Sequence of chain 34.C:
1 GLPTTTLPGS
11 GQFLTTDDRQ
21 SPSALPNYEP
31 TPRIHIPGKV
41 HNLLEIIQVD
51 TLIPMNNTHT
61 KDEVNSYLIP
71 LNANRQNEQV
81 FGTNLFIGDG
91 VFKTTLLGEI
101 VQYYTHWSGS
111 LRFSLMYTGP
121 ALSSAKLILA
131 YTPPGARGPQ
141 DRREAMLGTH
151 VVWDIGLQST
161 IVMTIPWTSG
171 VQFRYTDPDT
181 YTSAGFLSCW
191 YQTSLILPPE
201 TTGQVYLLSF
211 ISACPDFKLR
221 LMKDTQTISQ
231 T

Binding-site contacts:
Ligand atom C14 contacts residue LEU106 of chain 33.A at 3.5 Å (hydrophobic).
Ligand atom C05 contacts residue TYR128 of chain 33.A at 3.8 Å (hydrophobic).
Ligand atom O23 contacts residue VAL191 of chain 33.A at 3.9 Å.
Ligand atom N22 contacts residue VAL191 of chain 33.A at 3.9 Å.
Ligand atom C11 contacts residue TYR197 of chain 33.A at 3.5 Å (hydrophobic).
Ligand atom C15 contacts residue TYR197 of chain 33.A at 3.8 Å (hydrophobic).
Ligand atom C03 contacts residue TYR128 of chain 33.A at 3.7 Å (hydrophobic).
Ligand atom C15 contacts residue SER126 of chain 33.A at 3.5 Å.
Ligand atom C18 contacts residue TYR152 of chain 33.A at 3.7 Å (hydrophobic).
Ligand atom O20 contacts residue TYR152 of chain 33.A at 3.7 Å.
Ligand atom C01 contacts residue PHE186 of chain 33.A at 2.8 Å (hydrophobic).
Ligand atom O02 contacts residue TYR128 of chain 33.A at 3.8 Å.
Ligand atom C09 contacts residue MET221 of chain 33.A at 3.9 Å (hydrophobic).
Ligand atom O16 contacts residue VAL188 of chain 33.A at 3.8 Å.
Ligand atom C21 contacts residue TYR152 of chain 33.A at 3.6 Å (hydrophobic).
Ligand atom C10 contacts residue MET221 of chain 33.A at 3.9 Å (hydrophobic).
Ligand atom N22 contacts residue TYR152 of chain 33.A at 3.3 Å (h-bond).
Ligand atom C07 contacts residue TYR128 of chain 33.A at 2.9 Å (hydrophobic).
Ligand atom C01 contacts residue MET224 of chain 33.A at 3.7 Å (hydrophobic).
Ligand atom C12 contacts residue TYR197 of chain 33.A at 3.5 Å (hydrophobic).
Ligand atom C06 contacts residue ILE104 of chain 33.A at 3.5 Å (hydrophobic).
Ligand atom C08 contacts residue TYR197 of chain 33.A at 3.9 Å (hydrophobic).
Ligand atom O20 contacts residue PHE186 of chain 33.A at 3.8 Å.
Ligand atom O23 contacts residue TYR152 of chain 33.A at 3.0 Å (h-bond).
Ligand atom O02 contacts residue MET224 of chain 33.A at 3.5 Å.
Ligand atom O16 contacts residue TYR128 of chain 33.A at 2.9 Å (h-bond).
Ligand atom C06 contacts residue TYR128 of chain 33.A at 3.4 Å (hydrophobic).
Ligand atom C08 contacts residue TYR128 of chain 33.A at 3.3 Å (hydrophobic).
Ligand atom O23 contacts residue LEU221 of chain 34.C at 3.9 Å.
Ligand atom C10 contacts residue TYR197 of chain 33.A at 3.7 Å (hydrophobic).
Ligand atom C19 contacts residue TYR152 of chain 33.A at 3.9 Å (hydrophobic).
Ligand atom O24 contacts residue TYR152 of chain 33.A at 3.5 Å (h-bond).
Ligand atom O24 contacts residue VAL191 of chain 33.A at 3.1 Å.
Ligand atom C14 contacts residue TYR197 of chain 33.A at 3.7 Å (hydrophobic).
Ligand atom C15 contacts residue TYR128 of chain 33.A at 3.1 Å (hydrophobic).
Ligand atom N13 contacts residue TYR197 of chain 33.A at 3.4 Å.
Ligand atom N13 contacts residue GOL1 of chain 33.E at 3.7 Å.
Ligand atom C04 contacts residue TYR128 of chain 33.A at 3.4 Å (hydrophobic).
Ligand atom C01 contacts residue TYR128 of chain 33.A at 2.9 Å (hydrophobic).
Ligand atom C17 contacts residue TYR152 of chain 33.A at 3.8 Å (hydrophobic).

Sequence of chain 33.C:
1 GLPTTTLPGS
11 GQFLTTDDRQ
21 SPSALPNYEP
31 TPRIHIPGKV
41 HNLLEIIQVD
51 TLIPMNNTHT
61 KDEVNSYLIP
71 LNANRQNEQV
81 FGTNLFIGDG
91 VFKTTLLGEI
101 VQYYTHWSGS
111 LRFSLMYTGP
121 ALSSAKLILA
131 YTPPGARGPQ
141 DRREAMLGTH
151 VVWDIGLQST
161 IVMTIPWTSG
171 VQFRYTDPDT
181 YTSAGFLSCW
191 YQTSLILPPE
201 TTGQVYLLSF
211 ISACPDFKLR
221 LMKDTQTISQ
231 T

Sequence of chain 33.A:
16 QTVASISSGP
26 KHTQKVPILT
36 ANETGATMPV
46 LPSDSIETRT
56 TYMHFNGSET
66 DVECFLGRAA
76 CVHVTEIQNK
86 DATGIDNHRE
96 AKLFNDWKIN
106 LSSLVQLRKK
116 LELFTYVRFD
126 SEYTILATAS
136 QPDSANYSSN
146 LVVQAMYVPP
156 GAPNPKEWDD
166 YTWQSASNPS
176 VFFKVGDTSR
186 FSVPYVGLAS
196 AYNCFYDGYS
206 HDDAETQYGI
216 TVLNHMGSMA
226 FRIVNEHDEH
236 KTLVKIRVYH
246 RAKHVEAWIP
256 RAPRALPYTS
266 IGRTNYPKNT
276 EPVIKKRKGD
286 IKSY

A small-molecule ligand and the protein it binds are described below.
Small molecule (SMILES): COc1cc(CC(=O)c2ccc(C#N)cc2)c([N+](=O)[O-])cc1OC